Binding-site contacts:
Ligand atom C8 contacts residue GLN62 of chain 1.C at 3.3 Å.
Ligand atom C7 contacts residue ASN84 of chain 1.C at 3.4 Å.
Ligand atom O5 contacts residue VAL88 of chain 1.C at 4.0 Å.
Ligand atom O6 contacts residue VAL88 of chain 1.C at 4.3 Å.
Ligand atom O5 contacts residue ASN84 of chain 1.C at 2.3 Å (h-bond).
Ligand atom C3 contacts residue ASN84 of chain 1.C at 3.7 Å.
Ligand atom C5 contacts residue ASN84 of chain 1.C at 3.6 Å.
Ligand atom C2 contacts residue ASN84 of chain 1.C at 2.3 Å.
Ligand atom C1 contacts residue GLN62 of chain 1.C at 3.5 Å.
Ligand atom O3 contacts residue GLN62 of chain 1.C at 4.3 Å.
Ligand atom N2 contacts residue GLN82 of chain 1.C at 4.1 Å.
Ligand atom C7 contacts residue GLN62 of chain 1.C at 3.3 Å.
Ligand atom C3 contacts residue GLN62 of chain 1.C at 3.8 Å.
Ligand atom C8 contacts residue GLN82 of chain 1.C at 3.5 Å.
Ligand atom C1 contacts residue ASN84 of chain 1.C at 1.4 Å.
Ligand atom N2 contacts residue GLN62 of chain 1.C at 2.5 Å (h-bond).
Ligand atom C7 contacts residue GLN82 of chain 1.C at 4.0 Å.
Ligand atom N2 contacts residue ASN84 of chain 1.C at 2.9 Å (h-bond).
Ligand atom C2 contacts residue GLN62 of chain 1.C at 3.5 Å.
Ligand atom O7 contacts residue HIS176 of chain 1.C at 3.8 Å.
Ligand atom O7 contacts residue ASN84 of chain 1.C at 3.4 Å (h-bond).
Ligand atom C4 contacts residue ASN84 of chain 1.C at 4.1 Å.

Sequence of chain 1.C:
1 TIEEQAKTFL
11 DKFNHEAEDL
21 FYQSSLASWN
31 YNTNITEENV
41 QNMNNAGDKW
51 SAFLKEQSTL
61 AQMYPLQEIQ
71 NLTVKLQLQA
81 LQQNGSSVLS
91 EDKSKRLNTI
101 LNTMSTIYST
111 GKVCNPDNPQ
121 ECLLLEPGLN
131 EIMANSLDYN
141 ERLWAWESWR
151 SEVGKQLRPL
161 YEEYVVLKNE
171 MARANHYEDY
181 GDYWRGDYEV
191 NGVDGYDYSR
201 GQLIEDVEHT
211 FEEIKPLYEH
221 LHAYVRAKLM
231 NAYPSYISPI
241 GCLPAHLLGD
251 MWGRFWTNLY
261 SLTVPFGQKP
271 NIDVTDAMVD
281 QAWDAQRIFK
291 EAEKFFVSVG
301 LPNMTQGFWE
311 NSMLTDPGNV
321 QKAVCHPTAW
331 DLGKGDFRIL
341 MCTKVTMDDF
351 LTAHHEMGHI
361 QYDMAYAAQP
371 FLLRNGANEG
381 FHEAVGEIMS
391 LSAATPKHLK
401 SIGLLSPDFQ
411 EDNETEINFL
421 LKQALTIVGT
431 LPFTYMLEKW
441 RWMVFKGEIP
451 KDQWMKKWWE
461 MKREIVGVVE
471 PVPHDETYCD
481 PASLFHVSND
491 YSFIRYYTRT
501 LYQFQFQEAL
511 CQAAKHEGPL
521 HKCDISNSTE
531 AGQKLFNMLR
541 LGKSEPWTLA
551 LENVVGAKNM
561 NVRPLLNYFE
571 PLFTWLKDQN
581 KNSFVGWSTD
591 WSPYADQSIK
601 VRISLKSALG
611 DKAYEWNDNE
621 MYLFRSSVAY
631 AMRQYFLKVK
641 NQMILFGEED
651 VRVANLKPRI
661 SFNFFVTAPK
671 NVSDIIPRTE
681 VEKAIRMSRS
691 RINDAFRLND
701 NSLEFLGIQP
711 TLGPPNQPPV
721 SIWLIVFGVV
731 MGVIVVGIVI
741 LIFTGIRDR

The protein below binds the small molecule below.
Small molecule (SMILES): CC(=O)N[C@H]1[C@H](O[C@H]2[C@H](O)[C@@H](NC(C)=O)CO[C@@H]2CO)O[C@H](CO)[C@@H](O)[C@@H]1O